Sequence of chain 1.B:
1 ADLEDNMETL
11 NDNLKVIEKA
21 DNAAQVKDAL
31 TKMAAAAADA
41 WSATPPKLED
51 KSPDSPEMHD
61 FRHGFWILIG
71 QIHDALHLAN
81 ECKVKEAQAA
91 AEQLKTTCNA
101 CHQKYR

This small molecule binds to this protein.
Small molecule (SMILES): O=C1C=CC(=O)N1CCN1C(=O)C=CC1=O

Sequence of chain 1.D:
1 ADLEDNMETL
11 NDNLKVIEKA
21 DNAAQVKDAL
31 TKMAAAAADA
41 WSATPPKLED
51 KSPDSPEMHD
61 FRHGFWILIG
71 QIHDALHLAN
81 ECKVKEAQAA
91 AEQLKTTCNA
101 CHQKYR

Binding-site contacts:
Ligand atom NAP contacts residue CYS82 of chain 1.D at 3.4 Å (h-bond).
Ligand atom CAE contacts residue CYS82 of chain 1.B at 1.8 Å (hydrophobic).
Ligand atom OAD contacts residue ASN80 of chain 1.D at 3.6 Å (h-bond).
Ligand atom OAD contacts residue GLU81 of chain 1.D at 3.4 Å (salt-bridge).
Ligand atom CAH contacts residue CYS82 of chain 1.D at 1.8 Å (hydrophobic).
Ligand atom CAF contacts residue GLU81 of chain 1.B at 3.5 Å.
Ligand atom OAD contacts residue CYS82 of chain 1.D at 3.0 Å (h-bond).
Ligand atom CAF contacts residue CYS82 of chain 1.B at 2.6 Å (hydrophobic).
Ligand atom CAM contacts residue CYS82 of chain 1.D at 3.4 Å (hydrophobic).
Ligand atom CAN contacts residue GLU81 of chain 1.D at 3.4 Å.
Ligand atom CAH contacts residue GLU81 of chain 1.D at 2.5 Å.
Ligand atom CAL contacts residue CYS82 of chain 1.B at 3.7 Å (hydrophobic).
Ligand atom OAC contacts residue CYS82 of chain 1.D at 4.3 Å.
Ligand atom CAN contacts residue CYS82 of chain 1.D at 2.5 Å (hydrophobic).
Ligand atom CAE contacts residue GLU81 of chain 1.B at 3.8 Å.
Ligand atom CAG contacts residue GLU81 of chain 1.D at 3.6 Å.
Ligand atom CAG contacts residue CYS82 of chain 1.D at 2.6 Å (hydrophobic).
Ligand atom NAO contacts residue CYS82 of chain 1.B at 3.9 Å.
Ligand atom CAK contacts residue CYS82 of chain 1.B at 3.0 Å (hydrophobic).
Ligand atom CAE contacts residue ASN80 of chain 1.B at 4.1 Å.
Ligand atom OAA contacts residue CYS82 of chain 1.B at 3.5 Å (h-bond).